Binding-site contacts:
Ligand atom N13 contacts residue THR176 of chain 1.A at 3.5 Å (h-bond).
Ligand atom O07 contacts residue SER44 of chain 1.A at 3.7 Å.
Ligand atom C12 contacts residue LEU99 of chain 1.A at 3.4 Å (hydrophobic).
Ligand atom C18 contacts residue ASN43 of chain 1.A at 3.6 Å.
Ligand atom C03 contacts residue ASP85 of chain 1.A at 3.5 Å.
Ligand atom C06 contacts residue ASN43 of chain 1.A at 3.8 Å.
Ligand atom C21 contacts residue LEU99 of chain 1.A at 3.6 Å (hydrophobic).
Ligand atom C22 contacts residue LEU99 of chain 1.A at 3.5 Å (hydrophobic).
Ligand atom O28 contacts residue ALA47 of chain 1.A at 3.6 Å.
Ligand atom C09 contacts residue PHE130 of chain 1.A at 3.7 Å (hydrophobic).
Ligand atom C11 contacts residue PHE130 of chain 1.A at 3.4 Å (hydrophobic).
Ligand atom C09 contacts residue ASN43 of chain 1.A at 3.5 Å.
Ligand atom C24 contacts residue ASN43 of chain 1.A at 3.4 Å.
Ligand atom O08 contacts residue VAL178 of chain 1.A at 3.5 Å.
Ligand atom O23 contacts residue THR101 of chain 1.A at 3.7 Å.
Ligand atom O07 contacts residue ALA47 of chain 1.A at 3.2 Å.
Ligand atom C21 contacts residue GLY100 of chain 1.A at 3.5 Å.
Ligand atom N14 contacts residue MET90 of chain 1.A at 3.6 Å.
Ligand atom C15 contacts residue ALA47 of chain 1.A at 3.8 Å (hydrophobic).
Ligand atom N14 contacts residue ILE88 of chain 1.A at 3.4 Å.
Ligand atom C15 contacts residue ILE88 of chain 1.A at 3.8 Å (hydrophobic).
Ligand atom N13 contacts residue ALA47 of chain 1.A at 3.4 Å.
Ligand atom C05 contacts residue MET90 of chain 1.A at 3.6 Å (hydrophobic).
Ligand atom C10 contacts residue ALA47 of chain 1.A at 3.6 Å (hydrophobic).
Ligand atom C11 contacts residue LEU99 of chain 1.A at 3.8 Å (hydrophobic).
Ligand atom C12 contacts residue PHE130 of chain 1.A at 3.8 Å (hydrophobic).
Ligand atom O08 contacts residue LEU40 of chain 1.A at 3.7 Å.
Ligand atom C02 contacts residue ASN43 of chain 1.A at 3.8 Å.
Ligand atom N25 contacts residue ILE88 of chain 1.A at 3.5 Å.
Ligand atom C02 contacts residue ASP85 of chain 1.A at 3.5 Å.
Ligand atom C01 contacts residue ASN43 of chain 1.A at 3.5 Å.
Ligand atom N14 contacts residue ALA47 of chain 1.A at 3.5 Å.
Ligand atom O07 contacts residue ASP85 of chain 1.A at 2.6 Å (salt-bridge).
Ligand atom C15 contacts residue MET90 of chain 1.A at 3.8 Å (hydrophobic).
Ligand atom C19 contacts residue ASN43 of chain 1.A at 3.7 Å.
Ligand atom O07 contacts residue THR176 of chain 1.A at 3.7 Å.
Ligand atom C12 contacts residue ASN43 of chain 1.A at 3.6 Å.
Ligand atom N13 contacts residue MET90 of chain 1.A at 3.8 Å.
Ligand atom O08 contacts residue ASN43 of chain 1.A at 3.7 Å.
Ligand atom N14 contacts residue GLY89 of chain 1.A at 3.3 Å (h-bond).

Sequence of chain 1.A:
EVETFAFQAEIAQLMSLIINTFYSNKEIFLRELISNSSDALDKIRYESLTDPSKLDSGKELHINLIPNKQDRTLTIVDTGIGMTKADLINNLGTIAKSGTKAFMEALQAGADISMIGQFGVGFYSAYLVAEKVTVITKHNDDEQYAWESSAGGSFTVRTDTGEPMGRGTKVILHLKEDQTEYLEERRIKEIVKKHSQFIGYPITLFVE

This protein binds this small molecule.
Small molecule (SMILES): COc1ccc(-c2c(-c3cc(C(C)C)c(O)cc3O)n[nH]c2NC(C)=O)cc1